The small molecule below binds the protein below.
Small molecule (SMILES): CC(=O)N[C@H]1[C@H](O[C@H]2[C@H](O[C@@H]3O[C@@H](C)[C@@H](O)[C@@H](O)[C@@H]3O)[C@@H](NC(C)=O)CO[C@@H]2CO)O[C@H](CO)[C@@H](O[C@@H]2O[C@H](CO)[C@@H](O)[C@H](O)[C@@H]2O)[C@@H]1O

Binding-site contacts:
Ligand atom O6 contacts residue PHE80 of chain 1.B at 3.8 Å.
Ligand atom C1 contacts residue ARG82 of chain 1.B at 3.9 Å.
Ligand atom O7 contacts residue ARG82 of chain 1.B at 3.8 Å.
Ligand atom O5 contacts residue PHE80 of chain 1.B at 3.9 Å.
Ligand atom C7 contacts residue ARG82 of chain 1.B at 4.1 Å.
Ligand atom O7 contacts residue PRO83 of chain 1.B at 3.7 Å.
Ligand atom C3 contacts residue ASN219 of chain 1.B at 3.8 Å.
Ligand atom C4 contacts residue ASN219 of chain 1.B at 4.3 Å.
Ligand atom C7 contacts residue PRO83 of chain 1.B at 3.7 Å (hydrophobic).
Ligand atom C5 contacts residue PHE80 of chain 1.B at 4.5 Å (hydrophobic).
Ligand atom O5 contacts residue ARG82 of chain 1.B at 4.0 Å.
Ligand atom C8 contacts residue GLN217 of chain 1.B at 3.0 Å.
Ligand atom C1 contacts residue ASN219 of chain 1.B at 1.4 Å.
Ligand atom C8 contacts residue ASN219 of chain 1.B at 3.9 Å.
Ligand atom C8 contacts residue PRO83 of chain 1.B at 3.5 Å (hydrophobic).
Ligand atom C2 contacts residue ASN219 of chain 1.B at 2.5 Å.
Ligand atom O5 contacts residue ASN219 of chain 1.B at 2.4 Å (h-bond).
Ligand atom O7 contacts residue ASN219 of chain 1.B at 4.1 Å.
Ligand atom N2 contacts residue ARG82 of chain 1.B at 4.4 Å.
Ligand atom N2 contacts residue ASN219 of chain 1.B at 2.9 Å (h-bond).
Ligand atom C7 contacts residue ASN219 of chain 1.B at 3.4 Å.
Ligand atom C7 contacts residue GLN217 of chain 1.B at 4.5 Å.
Ligand atom C6 contacts residue PHE80 of chain 1.B at 3.6 Å (hydrophobic).
Ligand atom C2 contacts residue ARG82 of chain 1.B at 3.9 Å.
Ligand atom C5 contacts residue ASN219 of chain 1.B at 3.6 Å.

Sequence of chain 1.B:
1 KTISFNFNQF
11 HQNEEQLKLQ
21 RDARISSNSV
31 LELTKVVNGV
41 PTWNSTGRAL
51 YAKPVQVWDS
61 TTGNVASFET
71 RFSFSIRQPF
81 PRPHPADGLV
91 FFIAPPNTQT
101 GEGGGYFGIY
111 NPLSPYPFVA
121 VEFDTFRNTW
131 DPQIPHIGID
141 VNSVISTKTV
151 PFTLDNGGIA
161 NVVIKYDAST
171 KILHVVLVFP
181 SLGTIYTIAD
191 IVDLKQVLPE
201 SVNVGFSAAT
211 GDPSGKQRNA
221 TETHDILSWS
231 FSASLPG